Sequence of chain 53.S:
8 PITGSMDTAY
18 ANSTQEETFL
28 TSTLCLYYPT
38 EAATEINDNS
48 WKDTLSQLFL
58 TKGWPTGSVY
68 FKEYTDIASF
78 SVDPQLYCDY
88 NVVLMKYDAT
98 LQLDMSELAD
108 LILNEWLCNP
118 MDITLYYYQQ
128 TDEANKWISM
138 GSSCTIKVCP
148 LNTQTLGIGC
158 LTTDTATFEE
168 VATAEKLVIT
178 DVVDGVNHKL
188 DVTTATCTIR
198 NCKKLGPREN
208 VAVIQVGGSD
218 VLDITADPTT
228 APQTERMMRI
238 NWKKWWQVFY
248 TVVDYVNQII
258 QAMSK

Binding-site contacts:
Ligand atom N2 contacts residue ASN19 of chain 53.S at 4.1 Å.
Ligand atom C3 contacts residue ASN19 of chain 53.S at 4.4 Å.
Ligand atom C1 contacts residue ASN19 of chain 53.S at 1.9 Å.
Ligand atom C8 contacts residue TYR17 of chain 53.S at 4.2 Å (hydrophobic).
Ligand atom O6 contacts residue ASN19 of chain 53.S at 4.4 Å.
Ligand atom C6 contacts residue ASN19 of chain 53.S at 4.1 Å.
Ligand atom C5 contacts residue ASN19 of chain 53.S at 3.4 Å.
Ligand atom O5 contacts residue ASN19 of chain 53.S at 2.2 Å (h-bond).
Ligand atom C2 contacts residue ASN19 of chain 53.S at 3.4 Å.

A protein and the small-molecule ligand that binds it are described below.
Small molecule (SMILES): CC(=O)N[C@H]1[C@H](O[C@H]2[C@H](O)[C@@H](NC(C)=O)CO[C@@H]2CO)O[C@H](CO)[C@@H](O)[C@@H]1O